Sequence of chain 1.G:
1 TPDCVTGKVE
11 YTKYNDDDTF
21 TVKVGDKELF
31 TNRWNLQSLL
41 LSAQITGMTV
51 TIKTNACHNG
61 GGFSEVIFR

Sequence of chain 1.H:
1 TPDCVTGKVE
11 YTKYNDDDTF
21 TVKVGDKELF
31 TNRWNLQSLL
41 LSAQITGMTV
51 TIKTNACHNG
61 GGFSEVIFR

Binding-site contacts:
Ligand atom O5 contacts residue ASN32 of chain 1.G at 4.5 Å.
Ligand atom C2 contacts residue ARG33 of chain 1.G at 4.3 Å.
Ligand atom C6 contacts residue TRP34 of chain 1.G at 3.8 Å (hydrophobic).
Ligand atom C5 contacts residue TRP34 of chain 1.G at 4.2 Å (hydrophobic).
Ligand atom O5 contacts residue TRP34 of chain 1.G at 3.4 Å (h-bond).
Ligand atom O5 contacts residue ARG33 of chain 1.G at 4.2 Å.
Ligand atom O6 contacts residue ASN35 of chain 1.G at 2.6 Å.
Ligand atom O2 contacts residue ASN32 of chain 1.G at 3.3 Å (h-bond).
Ligand atom O6 contacts residue TYR14 of chain 1.H at 3.2 Å (h-bond).
Ligand atom C1 contacts residue ASN32 of chain 1.G at 3.8 Å.
Ligand atom O6 contacts residue TRP34 of chain 1.G at 3.5 Å (h-bond).
Ligand atom C1 contacts residue ARG33 of chain 1.G at 4.5 Å.
Ligand atom O4 contacts residue TYR14 of chain 1.H at 4.3 Å.
Ligand atom C4 contacts residue TRP34 of chain 1.H at 3.9 Å (hydrophobic).
Ligand atom C3 contacts residue ASP18 of chain 1.H at 4.5 Å.
Ligand atom O6 contacts residue ASP18 of chain 1.H at 4.0 Å.
Ligand atom O3 contacts residue TRP34 of chain 1.H at 4.5 Å.
Ligand atom C6 contacts residue TYR14 of chain 1.H at 3.9 Å (hydrophobic).
Ligand atom C5 contacts residue ASN35 of chain 1.G at 4.4 Å.
Ligand atom O4 contacts residue ASP18 of chain 1.H at 2.8 Å (salt-bridge).
Ligand atom C6 contacts residue TRP34 of chain 1.H at 3.3 Å (hydrophobic).
Ligand atom C4 contacts residue TRP34 of chain 1.G at 4.0 Å (hydrophobic).
Ligand atom O3 contacts residue ASP18 of chain 1.H at 4.2 Å.
Ligand atom C1 contacts residue TRP34 of chain 1.G at 3.9 Å (hydrophobic).
Ligand atom C6 contacts residue ASP18 of chain 1.H at 4.1 Å.
Ligand atom C5 contacts residue TRP34 of chain 1.H at 3.7 Å (hydrophobic).
Ligand atom C2 contacts residue ASN32 of chain 1.G at 3.6 Å.
Ligand atom O4 contacts residue ARG33 of chain 1.G at 3.2 Å.
Ligand atom C4 contacts residue ASP18 of chain 1.H at 3.5 Å.
Ligand atom O6 contacts residue ARG33 of chain 1.G at 4.0 Å.
Ligand atom C6 contacts residue ASN35 of chain 1.G at 2.9 Å.
Ligand atom O5 contacts residue ASN35 of chain 1.G at 4.4 Å.

The small molecule below binds the protein below.
Small molecule (SMILES): OC[C@H]1O[C@H](O[C@@H]2[C@H](O)[C@@H](O)CO[C@@H]2CO)[C@H](O)[C@@H](O)[C@H]1O